Binding-site contacts:
Ligand atom O7 contacts residue ASN355 of chain 1.A at 3.7 Å.
Ligand atom O5 contacts residue SER357 of chain 1.A at 3.8 Å.
Ligand atom C8 contacts residue THR342 of chain 1.A at 3.3 Å.
Ligand atom N2 contacts residue ASN355 of chain 1.A at 3.0 Å (h-bond).
Ligand atom C8 contacts residue ASN355 of chain 1.A at 3.9 Å.
Ligand atom C3 contacts residue ASN355 of chain 1.A at 3.8 Å.
Ligand atom C7 contacts residue ASN355 of chain 1.A at 3.5 Å.
Ligand atom O7 contacts residue TRP387 of chain 1.A at 4.5 Å.
Ligand atom C1 contacts residue SER357 of chain 1.A at 3.7 Å.
Ligand atom O5 contacts residue ASN355 of chain 1.A at 2.4 Å (h-bond).
Ligand atom C7 contacts residue THR342 of chain 1.A at 4.4 Å.
Ligand atom C8 contacts residue THR341 of chain 1.A at 3.5 Å.
Ligand atom C1 contacts residue ASN355 of chain 1.A at 1.4 Å.
Ligand atom C5 contacts residue ASN355 of chain 1.A at 3.7 Å.
Ligand atom C2 contacts residue ASN355 of chain 1.A at 2.5 Å.
Ligand atom C5 contacts residue SER357 of chain 1.A at 4.3 Å.
Ligand atom C4 contacts residue ASN355 of chain 1.A at 4.2 Å.

Sequence of chain 1.A:
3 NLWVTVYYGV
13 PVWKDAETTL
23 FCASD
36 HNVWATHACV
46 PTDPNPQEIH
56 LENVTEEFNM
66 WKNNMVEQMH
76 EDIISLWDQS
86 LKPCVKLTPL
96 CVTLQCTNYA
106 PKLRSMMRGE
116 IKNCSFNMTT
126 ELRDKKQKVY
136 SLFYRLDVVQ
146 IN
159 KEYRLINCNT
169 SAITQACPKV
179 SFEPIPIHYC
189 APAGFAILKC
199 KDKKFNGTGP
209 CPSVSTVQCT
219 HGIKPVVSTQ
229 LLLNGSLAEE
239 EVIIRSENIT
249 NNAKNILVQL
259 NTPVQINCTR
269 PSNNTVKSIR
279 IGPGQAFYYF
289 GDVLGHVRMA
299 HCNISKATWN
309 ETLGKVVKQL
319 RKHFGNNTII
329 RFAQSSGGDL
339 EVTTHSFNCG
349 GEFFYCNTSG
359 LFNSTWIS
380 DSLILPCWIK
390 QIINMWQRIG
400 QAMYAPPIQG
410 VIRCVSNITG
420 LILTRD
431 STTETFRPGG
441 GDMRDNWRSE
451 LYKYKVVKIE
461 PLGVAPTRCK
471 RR

A small-molecule ligand and the protein it binds are described below.
Small molecule (SMILES): CC(=O)N[C@@H]1[C@@H](O)[C@H](O)[C@@H](CO)O[C@H]1O